Sequence of chain 1.B:
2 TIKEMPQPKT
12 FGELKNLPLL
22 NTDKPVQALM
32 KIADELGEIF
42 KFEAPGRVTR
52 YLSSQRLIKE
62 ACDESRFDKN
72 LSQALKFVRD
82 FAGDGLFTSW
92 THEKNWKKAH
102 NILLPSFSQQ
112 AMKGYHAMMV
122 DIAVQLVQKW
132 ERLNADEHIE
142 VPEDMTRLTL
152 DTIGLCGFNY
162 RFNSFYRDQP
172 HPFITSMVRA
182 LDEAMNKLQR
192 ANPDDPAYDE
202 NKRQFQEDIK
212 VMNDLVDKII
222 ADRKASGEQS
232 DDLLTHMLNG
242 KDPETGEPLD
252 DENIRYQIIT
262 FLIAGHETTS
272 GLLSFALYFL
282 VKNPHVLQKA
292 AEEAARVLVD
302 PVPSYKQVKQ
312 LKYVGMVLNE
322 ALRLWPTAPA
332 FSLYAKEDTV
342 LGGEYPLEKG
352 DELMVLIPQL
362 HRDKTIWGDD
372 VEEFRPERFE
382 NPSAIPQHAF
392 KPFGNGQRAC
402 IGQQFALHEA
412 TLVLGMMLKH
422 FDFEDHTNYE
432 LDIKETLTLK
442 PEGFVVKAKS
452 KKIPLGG

The protein below binds the small molecule below.
Small molecule (SMILES): CC(C)C[C@H](NC(=O)CCCCCCCCCCCn1ccnc1)C(=O)O

Binding-site contacts:
Ligand atom C15 contacts residue VAL79 of chain 1.B at 3.9 Å (hydrophobic).
Ligand atom C19 contacts residue ALA265 of chain 1.B at 3.4 Å (hydrophobic).
Ligand atom N3 contacts residue ALA265 of chain 1.B at 3.9 Å.
Ligand atom C19 contacts residue PHE88 of chain 1.B at 3.4 Å (hydrophobic).
Ligand atom C11 contacts residue LEU438 of chain 1.B at 3.9 Å (hydrophobic).
Ligand atom C1 contacts residue VAL27 of chain 1.B at 3.7 Å (hydrophobic).
Ligand atom C3 contacts residue LEU30 of chain 1.B at 3.9 Å (hydrophobic).
Ligand atom O2 contacts residue THR437 of chain 1.B at 3.7 Å.
Ligand atom C18 contacts residue PHE88 of chain 1.B at 3.7 Å (hydrophobic).
Ligand atom C13 contacts residue VAL79 of chain 1.B at 3.6 Å (hydrophobic).
Ligand atom C18 contacts residue ALA265 of chain 1.B at 3.8 Å (hydrophobic).
Ligand atom C14 contacts residue LEU182 of chain 1.B at 4.0 Å (hydrophobic).
Ligand atom N2 contacts residue ALA265 of chain 1.B at 3.6 Å.
Ligand atom C13 contacts residue LEU76 of chain 1.B at 3.5 Å (hydrophobic).
Ligand atom O1 contacts residue VAL27 of chain 1.B at 3.5 Å.
Ligand atom C3 contacts residue TYR52 of chain 1.B at 3.8 Å (hydrophobic).
Ligand atom C14 contacts residue LEU438 of chain 1.B at 3.8 Å (hydrophobic).
Ligand atom C21 contacts residue PHE88 of chain 1.B at 3.9 Å (hydrophobic).
Ligand atom C17 contacts residue PHE88 of chain 1.B at 3.8 Å (hydrophobic).
Ligand atom C12 contacts residue LEU438 of chain 1.B at 3.6 Å (hydrophobic).
Ligand atom C16 contacts residue PHE88 of chain 1.B at 3.9 Å (hydrophobic).
Ligand atom C19 contacts residue HEM1 of chain 1.E at 3.1 Å.
Ligand atom C21 contacts residue THR269 of chain 1.B at 3.8 Å.
Ligand atom N2 contacts residue PHE88 of chain 1.B at 3.4 Å.
Ligand atom O2 contacts residue LEU438 of chain 1.B at 3.1 Å (h-bond).
Ligand atom C14 contacts residue VAL79 of chain 1.B at 3.8 Å (hydrophobic).
Ligand atom C16 contacts residue ILE264 of chain 1.B at 3.8 Å (hydrophobic).
Ligand atom N3 contacts residue HEM1 of chain 1.E at 2.4 Å.
Ligand atom N3 contacts residue PHE88 of chain 1.B at 3.9 Å.
Ligand atom C2 contacts residue PRO26 of chain 1.B at 3.9 Å (hydrophobic).
Ligand atom O1 contacts residue GLU436 of chain 1.B at 3.2 Å (salt-bridge).
Ligand atom O1 contacts residue THR437 of chain 1.B at 3.2 Å (h-bond).
Ligand atom C15 contacts residue LEU76 of chain 1.B at 3.9 Å (hydrophobic).
Ligand atom C1 contacts residue THR437 of chain 1.B at 3.6 Å.
Ligand atom C10 contacts residue LEU76 of chain 1.B at 3.7 Å (hydrophobic).
Ligand atom C5 contacts residue VAL27 of chain 1.B at 3.3 Å (hydrophobic).
Ligand atom C15 contacts residue PHE88 of chain 1.B at 3.6 Å (hydrophobic).
Ligand atom C20 contacts residue PHE88 of chain 1.B at 3.6 Å (hydrophobic).
Ligand atom O2 contacts residue PRO330 of chain 1.B at 3.9 Å.
Ligand atom C21 contacts residue HEM1 of chain 1.E at 3.2 Å.